Sequence of chain 3.A:
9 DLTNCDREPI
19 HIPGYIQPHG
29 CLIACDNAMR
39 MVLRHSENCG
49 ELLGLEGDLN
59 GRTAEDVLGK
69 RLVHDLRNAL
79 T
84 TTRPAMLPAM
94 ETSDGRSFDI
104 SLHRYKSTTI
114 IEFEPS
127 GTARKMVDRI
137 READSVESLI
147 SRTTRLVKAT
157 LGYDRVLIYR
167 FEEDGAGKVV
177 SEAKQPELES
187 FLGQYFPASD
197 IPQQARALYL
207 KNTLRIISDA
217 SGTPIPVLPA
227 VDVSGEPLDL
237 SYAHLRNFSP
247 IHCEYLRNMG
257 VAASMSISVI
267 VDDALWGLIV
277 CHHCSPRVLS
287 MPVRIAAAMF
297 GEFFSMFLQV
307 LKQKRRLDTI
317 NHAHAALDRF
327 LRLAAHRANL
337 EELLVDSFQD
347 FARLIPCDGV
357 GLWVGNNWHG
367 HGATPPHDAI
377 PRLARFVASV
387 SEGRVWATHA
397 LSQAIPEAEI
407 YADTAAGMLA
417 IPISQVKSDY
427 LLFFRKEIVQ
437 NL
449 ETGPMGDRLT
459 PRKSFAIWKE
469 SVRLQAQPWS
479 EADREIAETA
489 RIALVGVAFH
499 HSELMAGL

Binding-site contacts:
Ligand atom CHC contacts residue HIS248 of chain 3.A at 3.5 Å.
Ligand atom C1C contacts residue HIS248 of chain 3.A at 3.4 Å.
Ligand atom CGC contacts residue SER262 of chain 3.A at 3.0 Å.
Ligand atom C4A contacts residue ASP196 of chain 3.A at 3.5 Å.
Ligand atom CHB contacts residue PRO198 of chain 3.A at 3.3 Å (hydrophobic).
Ligand atom OD contacts residue HIS278 of chain 3.A at 2.6 Å (h-bond).
Ligand atom CGB contacts residue PHE244 of chain 3.A at 3.1 Å (hydrophobic).
Ligand atom NB contacts residue ASP196 of chain 3.A at 2.8 Å (salt-bridge).
Ligand atom O1B contacts residue PHE244 of chain 3.A at 3.2 Å.
Ligand atom NB contacts residue PRO198 of chain 3.A at 3.5 Å.
Ligand atom O1C contacts residue ARG211 of chain 3.A at 2.8 Å (salt-bridge).
Ligand atom CBA contacts residue CYS13 of chain 3.A at 1.8 Å (hydrophobic).
Ligand atom C1B contacts residue PRO198 of chain 3.A at 3.1 Å (hydrophobic).
Ligand atom O1B contacts residue TYR205 of chain 3.A at 2.8 Å (h-bond).
Ligand atom CAC contacts residue TYR205 of chain 3.A at 3.4 Å (hydrophobic).
Ligand atom O1B contacts residue ARG242 of chain 3.A at 3.0 Å (salt-bridge).
Ligand atom NC contacts residue ILE197 of chain 3.A at 3.5 Å.
Ligand atom CBD contacts residue PHE192 of chain 3.A at 3.0 Å (hydrophobic).
Ligand atom O2B contacts residue SER245 of chain 3.A at 3.0 Å (h-bond).
Ligand atom C2B contacts residue PRO198 of chain 3.A at 3.3 Å (hydrophobic).
Ligand atom NC contacts residue HIS248 of chain 3.A at 3.4 Å (h-bond).
Ligand atom O1C contacts residue SER262 of chain 3.A at 2.7 Å (h-bond).
Ligand atom OA contacts residue TYR251 of chain 3.A at 3.3 Å.
Ligand atom C4C contacts residue ILE197 of chain 3.A at 3.4 Å (hydrophobic).
Ligand atom CAB contacts residue TYR205 of chain 3.A at 3.2 Å (hydrophobic).
Ligand atom CHC contacts residue TYR205 of chain 3.A at 3.5 Å (hydrophobic).
Ligand atom O2C contacts residue SER262 of chain 3.A at 3.0 Å (h-bond).
Ligand atom CMA contacts residue LEU457 of chain 3.A at 3.5 Å (hydrophobic).
Ligand atom CBB contacts residue TYR205 of chain 3.A at 3.5 Å (hydrophobic).
Ligand atom C1B contacts residue ASP196 of chain 3.A at 3.5 Å.
Ligand atom C2C contacts residue HIS248 of chain 3.A at 3.6 Å.
Ligand atom O2B contacts residue ARG242 of chain 3.A at 2.9 Å (salt-bridge).
Ligand atom CAA contacts residue CYS13 of chain 3.A at 2.7 Å (hydrophobic).
Ligand atom OA contacts residue ASP196 of chain 3.A at 3.5 Å.
Ligand atom NA contacts residue ASP196 of chain 3.A at 2.9 Å (salt-bridge).
Ligand atom NC contacts residue ASP196 of chain 3.A at 3.1 Å (salt-bridge).
Ligand atom O2B contacts residue PHE244 of chain 3.A at 3.3 Å.
Ligand atom CBB contacts residue PHE244 of chain 3.A at 3.5 Å (hydrophobic).
Ligand atom O1C contacts residue TYR205 of chain 3.A at 3.5 Å (h-bond).
Ligand atom C3C contacts residue ILE197 of chain 3.A at 3.5 Å (hydrophobic).

A protein and the small-molecule ligand that binds it are described below.
Small molecule (SMILES): C=CC1=C(C)/C(=C\c2[nH]c(/C=C3\N=C(/C=C4\NC(=O)[C@@H](C)\C4=C/C)C(C)=C3CCC(=O)O)c(CCC(=O)O)c2C)NC1=O